Binding-site contacts:
Ligand atom OP1 contacts residue PHE211 of chain 37.B at 2.1 Å.
Ligand atom C5 contacts residue ALA27 of chain 37.D at 2.9 Å (hydrophobic).
Ligand atom C3' contacts residue GLY6 of chain 48.B at 3.2 Å.
Ligand atom C5 contacts residue ALA7 of chain 48.B at 2.7 Å (hydrophobic).
Ligand atom O5' contacts residue ARG420 of chain 38.B at 2.9 Å (salt-bridge).
Ligand atom N7 contacts residue GLY26 of chain 37.D at 2.7 Å.
Ligand atom O3' contacts residue TYR31 of chain 37.D at 3.2 Å (h-bond).
Ligand atom N9 contacts residue ALA27 of chain 37.D at 3.1 Å.
Ligand atom C4' contacts residue ARG420 of chain 38.B at 3.4 Å.
Ligand atom OP1 contacts residue ARG28 of chain 37.D at 2.7 Å (salt-bridge).
Ligand atom OP2 contacts residue GLU207 of chain 37.B at 2.0 Å (salt-bridge).
Ligand atom C6 contacts residue ALA7 of chain 48.B at 2.7 Å (hydrophobic).
Ligand atom C3' contacts residue THR5 of chain 48.B at 3.2 Å.
Ligand atom N6 contacts residue ALA27 of chain 37.D at 3.2 Å (h-bond).
Ligand atom O4' contacts residue GLY6 of chain 48.B at 2.9 Å.
Ligand atom C5' contacts residue ARG28 of chain 37.D at 2.8 Å.
Ligand atom N6 contacts residue GLY26 of chain 37.D at 3.1 Å.
Ligand atom O3' contacts residue THR5 of chain 48.B at 3.1 Å (h-bond).
Ligand atom N7 contacts residue ALA27 of chain 37.D at 1.6 Å.
Ligand atom C1' contacts residue GLY6 of chain 48.B at 2.9 Å.
Ligand atom C5' contacts residue TYR31 of chain 37.D at 3.0 Å (hydrophobic).
Ligand atom O3' contacts residue ARG420 of chain 38.B at 1.7 Å (salt-bridge).
Ligand atom C4' contacts residue GLY6 of chain 48.B at 3.1 Å.
Ligand atom OP1 contacts residue ARG420 of chain 38.B at 2.4 Å (salt-bridge).
Ligand atom P contacts residue ARG420 of chain 38.B at 2.5 Å.
Ligand atom C8 contacts residue ARG28 of chain 37.D at 3.1 Å.
Ligand atom P contacts residue ARG28 of chain 37.D at 3.4 Å.
Ligand atom P contacts residue TYR31 of chain 37.D at 3.5 Å.
Ligand atom N6 contacts residue ASP217 of chain 37.B at 2.8 Å (salt-bridge).
Ligand atom O3' contacts residue GLY6 of chain 48.B at 2.3 Å (h-bond).
Ligand atom P contacts residue GLU207 of chain 37.B at 3.4 Å.
Ligand atom O5' contacts residue TYR31 of chain 37.D at 2.2 Å (h-bond).
Ligand atom C4' contacts residue THR5 of chain 48.B at 2.6 Å.
Ligand atom C5 contacts residue GLY26 of chain 37.D at 3.5 Å.
Ligand atom O5' contacts residue ARG28 of chain 37.D at 3.1 Å (salt-bridge).
Ligand atom OP1 contacts residue THR418 of chain 38.B at 3.2 Å.
Ligand atom C8 contacts residue ALA27 of chain 37.D at 2.0 Å (hydrophobic).
Ligand atom OP2 contacts residue ARG420 of chain 38.B at 3.4 Å (salt-bridge).
Ligand atom C5' contacts residue THR5 of chain 48.B at 3.1 Å.
Ligand atom O4' contacts residue ARG420 of chain 38.B at 3.2 Å (salt-bridge).

Sequence of chain 38.B:
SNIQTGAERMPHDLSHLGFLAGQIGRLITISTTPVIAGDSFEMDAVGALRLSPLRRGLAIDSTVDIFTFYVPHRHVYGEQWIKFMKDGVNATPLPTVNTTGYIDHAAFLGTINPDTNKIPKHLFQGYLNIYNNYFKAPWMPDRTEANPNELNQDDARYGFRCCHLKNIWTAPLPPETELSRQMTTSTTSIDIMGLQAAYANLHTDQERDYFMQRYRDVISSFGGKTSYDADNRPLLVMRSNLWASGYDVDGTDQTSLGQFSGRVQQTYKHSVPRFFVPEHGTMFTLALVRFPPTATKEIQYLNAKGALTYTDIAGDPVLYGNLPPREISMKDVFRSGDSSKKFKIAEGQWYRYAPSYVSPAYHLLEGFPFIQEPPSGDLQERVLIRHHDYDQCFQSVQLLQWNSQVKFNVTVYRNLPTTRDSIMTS

Sequence of chain 37.B:
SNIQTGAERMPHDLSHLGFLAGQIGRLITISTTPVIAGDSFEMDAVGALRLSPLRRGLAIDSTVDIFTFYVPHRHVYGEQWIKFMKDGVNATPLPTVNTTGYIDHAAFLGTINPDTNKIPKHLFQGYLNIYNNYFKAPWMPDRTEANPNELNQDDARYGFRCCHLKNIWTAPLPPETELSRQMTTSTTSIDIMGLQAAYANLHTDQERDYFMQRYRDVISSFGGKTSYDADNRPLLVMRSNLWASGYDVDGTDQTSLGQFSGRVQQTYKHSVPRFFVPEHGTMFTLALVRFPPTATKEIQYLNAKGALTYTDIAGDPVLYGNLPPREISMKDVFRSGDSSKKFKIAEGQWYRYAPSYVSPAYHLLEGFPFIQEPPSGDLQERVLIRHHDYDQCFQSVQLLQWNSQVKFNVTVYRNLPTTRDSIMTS

Sequence of chain 48.B:
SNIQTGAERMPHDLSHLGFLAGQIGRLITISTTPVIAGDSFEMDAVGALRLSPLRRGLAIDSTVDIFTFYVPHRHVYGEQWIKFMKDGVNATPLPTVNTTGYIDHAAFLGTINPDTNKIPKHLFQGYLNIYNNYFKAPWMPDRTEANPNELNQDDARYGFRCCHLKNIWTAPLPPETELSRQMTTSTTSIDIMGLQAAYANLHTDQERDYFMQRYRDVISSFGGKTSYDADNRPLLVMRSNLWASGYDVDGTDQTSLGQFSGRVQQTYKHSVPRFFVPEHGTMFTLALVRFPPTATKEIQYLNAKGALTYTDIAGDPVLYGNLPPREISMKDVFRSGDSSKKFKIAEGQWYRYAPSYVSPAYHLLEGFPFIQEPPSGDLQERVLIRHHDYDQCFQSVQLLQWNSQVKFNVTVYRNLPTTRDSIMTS

The protein below binds the small molecule below.
Small molecule (SMILES): Nc1ccn([C@H]2C[C@H](O)[C@@H](CO[P](=O)(O)O[C@H]3C[C@H](n4cnc5c(N)ncnc54)O[C@@H]3CO[P](=O)(O)O[C@H]3C[C@H](n4cnc5c(N)ncnc54)O[C@@H]3CO[P](=O)(O)O[C@H]3C[C@H](n4cnc5c(N)ncnc54)O[C@@H]3COP(=O)(O)O)O2)c(=O)n1

Sequence of chain 37.D:
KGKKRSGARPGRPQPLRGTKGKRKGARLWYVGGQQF